This small molecule binds to this protein.
Small molecule (SMILES): Nc1ncnc2c([C@@H]3O[C@H](CO)[C@@H](O)[C@H]3O)n[nH]c12

Sequence of chain 1.B:
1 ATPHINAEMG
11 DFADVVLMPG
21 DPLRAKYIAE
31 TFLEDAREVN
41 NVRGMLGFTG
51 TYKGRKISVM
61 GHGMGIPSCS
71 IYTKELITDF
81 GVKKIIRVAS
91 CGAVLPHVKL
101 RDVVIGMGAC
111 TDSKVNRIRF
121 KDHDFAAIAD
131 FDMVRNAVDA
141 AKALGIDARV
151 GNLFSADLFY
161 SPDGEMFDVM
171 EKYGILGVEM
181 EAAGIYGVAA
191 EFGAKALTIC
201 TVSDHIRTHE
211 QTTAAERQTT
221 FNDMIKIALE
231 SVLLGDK

Binding-site contacts:
Ligand atom N1 contacts residue VAL178 of chain 2.B at 3.7 Å.
Ligand atom C2 contacts residue PHE159 of chain 2.B at 3.5 Å (hydrophobic).
Ligand atom O2' contacts residue GLU181 of chain 2.B at 2.4 Å (salt-bridge).
Ligand atom N6 contacts residue ASP204 of chain 2.B at 3.3 Å (salt-bridge).
Ligand atom O4' contacts residue ARG43 of chain 1.B at 3.6 Å.
Ligand atom N7 contacts residue CYS91 of chain 2.B at 3.6 Å.
Ligand atom C2' contacts residue MET180 of chain 2.B at 3.7 Å (hydrophobic).
Ligand atom C3' contacts residue PO41 of chain 2.F at 3.5 Å.
Ligand atom C5 contacts residue VAL178 of chain 2.B at 3.5 Å (hydrophobic).
Ligand atom O2' contacts residue GLU179 of chain 2.B at 3.2 Å.
Ligand atom O4' contacts residue SER90 of chain 2.B at 3.7 Å.
Ligand atom C4' contacts residue PO41 of chain 2.F at 3.3 Å.
Ligand atom O5' contacts residue HIS4 of chain 1.B at 2.6 Å (h-bond).
Ligand atom C1' contacts residue PO41 of chain 2.F at 3.0 Å.
Ligand atom C9 contacts residue SER90 of chain 2.B at 3.4 Å.
Ligand atom C1' contacts residue SER90 of chain 2.B at 3.4 Å.
Ligand atom O5' contacts residue PHE159 of chain 2.B at 3.5 Å.
Ligand atom O2' contacts residue PO41 of chain 2.F at 3.4 Å (h-bond).
Ligand atom N7 contacts residue ASP204 of chain 2.B at 3.4 Å (salt-bridge).
Ligand atom N3 contacts residue MET180 of chain 2.B at 3.5 Å.
Ligand atom C5' contacts residue MET64 of chain 2.B at 3.6 Å (hydrophobic).
Ligand atom N6 contacts residue ILE206 of chain 2.B at 3.3 Å.
Ligand atom O2' contacts residue ARG87 of chain 2.B at 3.0 Å (salt-bridge).
Ligand atom N6 contacts residue GLY92 of chain 2.B at 3.6 Å.
Ligand atom O3' contacts residue PO41 of chain 2.F at 2.6 Å (h-bond).
Ligand atom C6 contacts residue VAL178 of chain 2.B at 3.5 Å (hydrophobic).
Ligand atom N3 contacts residue GLU179 of chain 2.B at 3.5 Å.
Ligand atom N7 contacts residue GLY92 of chain 2.B at 3.6 Å (h-bond).
Ligand atom C2' contacts residue GLU181 of chain 2.B at 3.6 Å.
Ligand atom C4' contacts residue ARG43 of chain 1.B at 3.7 Å.
Ligand atom C2 contacts residue MET180 of chain 2.B at 3.7 Å (hydrophobic).
Ligand atom O2' contacts residue MET180 of chain 2.B at 3.1 Å (h-bond).
Ligand atom O5' contacts residue ARG43 of chain 1.B at 3.7 Å.
Ligand atom C5' contacts residue HIS4 of chain 1.B at 3.4 Å.
Ligand atom O3' contacts residue GLU181 of chain 2.B at 2.5 Å (salt-bridge).
Ligand atom C3' contacts residue GLU181 of chain 2.B at 3.4 Å.
Ligand atom N8 contacts residue SER90 of chain 2.B at 3.0 Å (h-bond).
Ligand atom O4' contacts residue PO41 of chain 2.F at 3.3 Å (h-bond).
Ligand atom C4 contacts residue VAL178 of chain 2.B at 3.6 Å (hydrophobic).
Ligand atom C2' contacts residue PO41 of chain 2.F at 3.6 Å.

Sequence of chain 2.B:
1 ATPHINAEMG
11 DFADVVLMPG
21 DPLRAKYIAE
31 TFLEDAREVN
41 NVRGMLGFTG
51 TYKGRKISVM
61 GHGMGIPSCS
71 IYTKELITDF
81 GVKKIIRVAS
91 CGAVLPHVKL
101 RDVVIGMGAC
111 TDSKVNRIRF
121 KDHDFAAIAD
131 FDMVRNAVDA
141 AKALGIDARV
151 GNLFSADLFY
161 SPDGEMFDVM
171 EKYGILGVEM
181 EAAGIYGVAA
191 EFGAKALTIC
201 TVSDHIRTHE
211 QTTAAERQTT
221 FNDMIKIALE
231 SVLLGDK